A protein and the small-molecule ligand that binds it are described below.
Small molecule (SMILES): CCOC(=O)CC[C@H](C[C@@H]1CCNC1=O)NC(=O)[C@@H](CC(=O)[C@@H](NC(=O)c1cc(C)on1)C(C)C)Cc1ccc(F)cc1

Sequence of chain 1.C:
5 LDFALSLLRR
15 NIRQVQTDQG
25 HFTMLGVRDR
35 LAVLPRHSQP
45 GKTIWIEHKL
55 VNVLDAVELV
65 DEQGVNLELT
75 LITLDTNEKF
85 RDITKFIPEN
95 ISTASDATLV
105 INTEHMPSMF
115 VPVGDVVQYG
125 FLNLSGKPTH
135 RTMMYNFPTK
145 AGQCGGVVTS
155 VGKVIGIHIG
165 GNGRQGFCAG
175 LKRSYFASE

Binding-site contacts:
Ligand atom F1 contacts residue ARG40 of chain 1.C at 3.1 Å.
Ligand atom C02 contacts residue SER129 of chain 1.C at 3.3 Å.
Ligand atom O60 contacts residue ASN127 of chain 1.C at 3.5 Å (h-bond).
Ligand atom C16 contacts residue GLY165 of chain 1.C at 3.2 Å.
Ligand atom O60 contacts residue SER129 of chain 1.C at 2.9 Å (h-bond).
Ligand atom C06 contacts residue HIS41 of chain 1.C at 3.5 Å.
Ligand atom N12 contacts residue ILE163 of chain 1.C at 3.3 Å (h-bond).
Ligand atom N12 contacts residue CYS148 of chain 1.C at 2.9 Å (h-bond).
Ligand atom C19 contacts residue CYS148 of chain 1.C at 1.8 Å (hydrophobic).
Ligand atom O4 contacts residue PHE171 of chain 1.C at 2.9 Å.
Ligand atom O03 contacts residue LEU128 of chain 1.C at 3.5 Å.
Ligand atom C08 contacts residue ARG40 of chain 1.C at 3.6 Å.
Ligand atom C11 contacts residue HIS41 of chain 1.C at 3.4 Å.
Ligand atom C10 contacts residue SER129 of chain 1.C at 3.6 Å.
Ligand atom C08 contacts residue LEU128 of chain 1.C at 3.5 Å (hydrophobic).
Ligand atom N5 contacts residue ASN166 of chain 1.C at 3.5 Å (h-bond).
Ligand atom C14 contacts residue CYS148 of chain 1.C at 3.4 Å (hydrophobic).
Ligand atom N58 contacts residue GLY165 of chain 1.C at 3.0 Å (h-bond).
Ligand atom O18 contacts residue THR143 of chain 1.C at 2.7 Å (h-bond).
Ligand atom O23 contacts residue GLY146 of chain 1.C at 2.9 Å (h-bond).
Ligand atom N17 contacts residue THR143 of chain 1.C at 3.1 Å (h-bond).
Ligand atom O03 contacts residue GLY164 of chain 1.C at 3.1 Å.
Ligand atom C57 contacts residue SER129 of chain 1.C at 3.5 Å.
Ligand atom O18 contacts residue GLY164 of chain 1.C at 3.4 Å.
Ligand atom O60 contacts residue LEU128 of chain 1.C at 3.5 Å.
Ligand atom O23 contacts residue ALA145 of chain 1.C at 3.3 Å.
Ligand atom C09 contacts residue ARG40 of chain 1.C at 3.5 Å.
Ligand atom C16 contacts residue GLY164 of chain 1.C at 3.5 Å.
Ligand atom C20 contacts residue CYS148 of chain 1.C at 2.8 Å (hydrophobic).
Ligand atom O18 contacts residue GLY165 of chain 1.C at 3.5 Å (h-bond).
Ligand atom O18 contacts residue HIS162 of chain 1.C at 2.7 Å (h-bond).
Ligand atom F1 contacts residue LYS131 of chain 1.C at 3.3 Å.
Ligand atom C2 contacts residue ASN127 of chain 1.C at 3.5 Å.
Ligand atom C07 contacts residue HIS41 of chain 1.C at 3.6 Å.
Ligand atom N5 contacts residue GLY165 of chain 1.C at 3.3 Å.
Ligand atom N5 contacts residue PHE171 of chain 1.C at 3.6 Å.
Ligand atom C14 contacts residue LYS144 of chain 1.C at 3.5 Å.
Ligand atom C08 contacts residue GLU72 of chain 1.C at 3.5 Å.
Ligand atom O03 contacts residue GLY165 of chain 1.C at 3.1 Å (h-bond).
Ligand atom C13 contacts residue CYS148 of chain 1.C at 2.7 Å (hydrophobic).